Sequence of chain 11.B:
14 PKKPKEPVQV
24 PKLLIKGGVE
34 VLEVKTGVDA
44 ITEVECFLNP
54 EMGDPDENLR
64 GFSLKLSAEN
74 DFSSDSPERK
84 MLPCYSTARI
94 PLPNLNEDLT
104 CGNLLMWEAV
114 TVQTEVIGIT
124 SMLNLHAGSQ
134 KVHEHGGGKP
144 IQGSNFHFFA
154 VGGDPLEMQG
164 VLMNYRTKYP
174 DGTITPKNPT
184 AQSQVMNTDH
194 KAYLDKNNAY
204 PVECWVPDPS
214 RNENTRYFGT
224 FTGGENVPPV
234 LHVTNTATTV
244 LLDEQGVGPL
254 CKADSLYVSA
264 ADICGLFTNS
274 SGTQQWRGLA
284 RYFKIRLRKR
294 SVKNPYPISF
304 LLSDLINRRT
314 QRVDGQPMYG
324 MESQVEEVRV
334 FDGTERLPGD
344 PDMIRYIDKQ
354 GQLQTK

Sequence of chain 11.D:
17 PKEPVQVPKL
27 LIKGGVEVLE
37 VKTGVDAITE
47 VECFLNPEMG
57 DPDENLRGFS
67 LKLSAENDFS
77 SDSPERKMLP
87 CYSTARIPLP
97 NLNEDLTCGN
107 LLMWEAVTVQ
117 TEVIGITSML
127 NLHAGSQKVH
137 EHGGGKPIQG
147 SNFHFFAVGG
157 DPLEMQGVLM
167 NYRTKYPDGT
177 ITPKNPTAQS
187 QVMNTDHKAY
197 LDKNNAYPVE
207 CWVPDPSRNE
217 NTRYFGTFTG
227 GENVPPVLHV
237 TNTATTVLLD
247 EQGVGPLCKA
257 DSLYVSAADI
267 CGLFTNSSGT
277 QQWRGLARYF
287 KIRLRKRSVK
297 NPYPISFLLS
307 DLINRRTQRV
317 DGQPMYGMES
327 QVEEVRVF

A protein and the small-molecule ligand that binds it are described below.
Small molecule (SMILES): CC(=O)N[C@H]1[C@H]([C@H](O)[C@H](O)CO)O[C@@](O[C@H](CO)[C@@H](O)[C@@H]2O[C@@H](C(=O)O)C[C@H](O)[C@H]2NC(C)=O)(C(=O)O)C[C@@H]1O

Sequence of chain 11.C:
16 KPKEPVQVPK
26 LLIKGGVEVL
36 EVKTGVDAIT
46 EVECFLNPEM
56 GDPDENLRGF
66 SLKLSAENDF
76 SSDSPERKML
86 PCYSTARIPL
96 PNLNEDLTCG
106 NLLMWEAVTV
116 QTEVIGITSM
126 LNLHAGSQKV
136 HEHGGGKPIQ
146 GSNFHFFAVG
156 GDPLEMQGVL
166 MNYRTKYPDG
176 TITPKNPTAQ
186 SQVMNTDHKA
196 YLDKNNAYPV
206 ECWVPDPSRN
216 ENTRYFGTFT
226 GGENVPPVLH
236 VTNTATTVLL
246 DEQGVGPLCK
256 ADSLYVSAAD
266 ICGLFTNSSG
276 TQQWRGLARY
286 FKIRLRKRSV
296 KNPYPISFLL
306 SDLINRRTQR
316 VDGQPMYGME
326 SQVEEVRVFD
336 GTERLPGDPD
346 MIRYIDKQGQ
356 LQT

Binding-site contacts:
Ligand atom O8 contacts residue THR276 of chain 11.C at 3.6 Å.
Ligand atom C5 contacts residue ASN272 of chain 11.C at 4.1 Å.
Ligand atom O1B contacts residue LYS68 of chain 11.C at 3.9 Å.
Ligand atom C10 contacts residue PHE75 of chain 11.D at 4.1 Å (hydrophobic).
Ligand atom C9 contacts residue GLN278 of chain 11.C at 3.1 Å.
Ligand atom O9 contacts residue GLN278 of chain 11.C at 3.9 Å.
Ligand atom C1 contacts residue THR276 of chain 11.C at 3.2 Å.
Ligand atom O1B contacts residue THR276 of chain 11.C at 3.5 Å (h-bond).
Ligand atom O1A contacts residue LYS68 of chain 11.C at 2.8 Å.
Ligand atom C6 contacts residue ASN272 of chain 11.C at 3.7 Å.
Ligand atom O9 contacts residue LEU67 of chain 11.C at 3.4 Å.
Ligand atom O1B contacts residue SER274 of chain 11.C at 2.9 Å (h-bond).
Ligand atom C11 contacts residue ASN272 of chain 11.C at 3.6 Å.
Ligand atom O10 contacts residue PHE75 of chain 11.D at 3.8 Å.
Ligand atom C8 contacts residue GLN278 of chain 11.C at 3.6 Å.
Ligand atom C11 contacts residue PHE75 of chain 11.D at 3.3 Å (hydrophobic).
Ligand atom O8 contacts residue GLN278 of chain 11.C at 3.4 Å (h-bond).
Ligand atom N5 contacts residue GLN278 of chain 11.C at 3.7 Å.
Ligand atom O8 contacts residue ASN272 of chain 11.C at 3.4 Å (h-bond).
Ligand atom C7 contacts residue GLN278 of chain 11.C at 3.8 Å.
Ligand atom C1 contacts residue LYS68 of chain 11.C at 3.6 Å.
Ligand atom C9 contacts residue LEU67 of chain 11.C at 4.1 Å (hydrophobic).
Ligand atom N5 contacts residue ASN272 of chain 11.C at 3.2 Å (h-bond).
Ligand atom O1A contacts residue ASN272 of chain 11.C at 3.6 Å (h-bond).
Ligand atom C1 contacts residue SER274 of chain 11.C at 4.1 Å.
Ligand atom O9 contacts residue LYS68 of chain 11.C at 2.9 Å (salt-bridge).
Ligand atom C11 contacts residue GLN278 of chain 11.C at 3.5 Å.
Ligand atom C11 contacts residue PHE270 of chain 11.C at 3.8 Å (hydrophobic).
Ligand atom C6 contacts residue LYS68 of chain 11.C at 4.2 Å.
Ligand atom C11 contacts residue SER274 of chain 11.C at 4.1 Å.
Ligand atom C11 contacts residue PHE65 of chain 11.C at 3.4 Å (hydrophobic).
Ligand atom O7 contacts residue LEU62 of chain 11.C at 4.0 Å.
Ligand atom C1 contacts residue ASN272 of chain 11.C at 4.1 Å.
Ligand atom C9 contacts residue LYS68 of chain 11.C at 3.8 Å.
Ligand atom O1A contacts residue THR276 of chain 11.C at 2.3 Å (h-bond).
Ligand atom C10 contacts residue GLN278 of chain 11.C at 4.0 Å.
Ligand atom C10 contacts residue ASN272 of chain 11.C at 3.9 Å.
Ligand atom C11 contacts residue HIS138 of chain 11.B at 3.1 Å.
Ligand atom O8 contacts residue LYS68 of chain 11.C at 3.4 Å.
Ligand atom C11 contacts residue THR276 of chain 11.C at 3.3 Å.